Sequence of chain 1.A:
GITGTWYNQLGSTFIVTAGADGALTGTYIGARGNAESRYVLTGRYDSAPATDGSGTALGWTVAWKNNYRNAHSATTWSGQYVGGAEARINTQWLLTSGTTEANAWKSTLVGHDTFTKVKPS

Sequence of chain 1.D:
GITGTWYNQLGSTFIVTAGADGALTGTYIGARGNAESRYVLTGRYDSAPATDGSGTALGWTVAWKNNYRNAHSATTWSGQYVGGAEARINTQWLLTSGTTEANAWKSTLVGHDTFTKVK

Binding-site contacts:
Ligand atom CD contacts residue TRP80 of chain 1.A at 4.0 Å (hydrophobic).
Ligand atom CZ contacts residue TRP96 of chain 1.A at 3.7 Å (hydrophobic).
Ligand atom NE2 contacts residue TRP67 of chain 1.A at 3.6 Å.
Ligand atom NE2 contacts residue LEU98 of chain 1.A at 3.5 Å.
Ligand atom CE1 contacts residue TRP67 of chain 1.A at 3.4 Å (hydrophobic).
Ligand atom OE1 contacts residue TRP108 of chain 1.D at 4.1 Å.
Ligand atom CD contacts residue TRP67 of chain 1.A at 4.1 Å (hydrophobic).
Ligand atom CG contacts residue TYR42 of chain 1.A at 3.6 Å (hydrophobic).
Ligand atom CZ contacts residue TRP108 of chain 1.D at 3.0 Å (hydrophobic).
Ligand atom CA contacts residue TRP67 of chain 1.A at 3.9 Å (hydrophobic).
Ligand atom NE2 contacts residue TRP67 of chain 1.A at 3.6 Å.
Ligand atom CE1 contacts residue TRP96 of chain 1.A at 4.0 Å (hydrophobic).
Ligand atom CD contacts residue THR78 of chain 1.A at 3.8 Å.
Ligand atom CG contacts residue TRP67 of chain 1.A at 3.9 Å (hydrophobic).
Ligand atom OE1 contacts residue TRP80 of chain 1.A at 3.8 Å.
Ligand atom CE2 contacts residue TRP108 of chain 1.D at 4.2 Å (hydrophobic).
Ligand atom NE2 contacts residue THR78 of chain 1.A at 2.7 Å (h-bond).
Ligand atom CG contacts residue TRP67 of chain 1.A at 4.3 Å (hydrophobic).
Ligand atom CB contacts residue TRP67 of chain 1.A at 3.7 Å (hydrophobic).
Ligand atom CD2 contacts residue LEU98 of chain 1.A at 4.2 Å (hydrophobic).
Ligand atom CE2 contacts residue LEU98 of chain 1.A at 4.2 Å (hydrophobic).
Ligand atom OE1 contacts residue THR78 of chain 1.A at 3.9 Å.
Ligand atom NE2 contacts residue SER76 of chain 1.A at 2.9 Å (h-bond).
Ligand atom CE1 contacts residue SER76 of chain 1.A at 3.9 Å.
Ligand atom NE2 contacts residue ALA74 of chain 1.A at 4.2 Å.
Ligand atom NE2 contacts residue LEU98 of chain 1.A at 4.0 Å.
Ligand atom CB contacts residue TRP67 of chain 1.A at 3.9 Å (hydrophobic).
Ligand atom N contacts residue LYS109 of chain 1.D at 3.9 Å.
Ligand atom CE1 contacts residue LEU98 of chain 1.A at 4.0 Å (hydrophobic).
Ligand atom O contacts residue SER15 of chain 1.A at 3.8 Å.
Ligand atom N contacts residue LYS109 of chain 1.D at 4.2 Å.
Ligand atom CB contacts residue TYR42 of chain 1.A at 3.5 Å (hydrophobic).
Ligand atom CD contacts residue ALA74 of chain 1.A at 4.0 Å (hydrophobic).
Ligand atom CG contacts residue ALA74 of chain 1.A at 4.2 Å (hydrophobic).
Ligand atom CD2 contacts residue SER76 of chain 1.A at 3.7 Å.
Ligand atom CD1 contacts residue TRP108 of chain 1.D at 3.2 Å (hydrophobic).
Ligand atom CE1 contacts residue TRP108 of chain 1.D at 2.3 Å (hydrophobic).
Ligand atom ND1 contacts residue LEU98 of chain 1.A at 4.3 Å.
Ligand atom N contacts residue TRP67 of chain 1.A at 4.2 Å.
Ligand atom OE1 contacts residue TRP96 of chain 1.A at 3.6 Å.

This protein binds this small molecule.
Small molecule (SMILES): NC(=O)CC[C@H](NC(=O)[C@@H]1CCCN1C(=O)[C@H](CC1=NC=NC1)NC(=O)[C@@H](N)CO)C(=O)N[C@H](C=O)Cc1ccccc1